Sequence of chain 1.F:
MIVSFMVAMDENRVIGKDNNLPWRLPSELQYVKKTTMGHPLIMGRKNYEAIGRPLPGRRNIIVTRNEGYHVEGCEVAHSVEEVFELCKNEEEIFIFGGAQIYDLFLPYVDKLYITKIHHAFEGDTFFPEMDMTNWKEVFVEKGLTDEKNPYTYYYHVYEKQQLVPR

This protein binds this small molecule.
Small molecule (SMILES): COc1cc(Cc2cnc(N)nc2N)cc(/C=C/C(=O)N2N=Cc3ccccc3[C@H]2c2ccccc2)c1OC

Binding-site contacts:
Ligand atom C40 contacts residue LEU29 of chain 1.F at 2.6 Å (hydrophobic).
Ligand atom O30 contacts residue 34S1 of chain 1.Z at 0.7 Å (h-bond).
Ligand atom C06 contacts residue 34S1 of chain 1.Z at 0.1 Å.
Ligand atom C24 contacts residue 34S1 of chain 1.Z at 1.7 Å.
Ligand atom C28 contacts residue LEU55 of chain 1.F at 2.6 Å (hydrophobic).
Ligand atom C38 contacts residue 34S1 of chain 1.Z at 2.0 Å.
Ligand atom C40 contacts residue 34S1 of chain 1.Z at 2.1 Å.
Ligand atom N01 contacts residue PHE96 of chain 1.F at 2.5 Å (h-bond).
Ligand atom C16 contacts residue 34S1 of chain 1.Z at 0.2 Å.
Ligand atom C20 contacts residue 34S1 of chain 1.Z at 0.9 Å.
Ligand atom N36 contacts residue 34S1 of chain 1.Z at 0.1 Å (h-bond).
Ligand atom C10 contacts residue 34S1 of chain 1.Z at 0.1 Å.
Ligand atom C14 contacts residue 34S1 of chain 1.Z at 0.3 Å.
Ligand atom N35 contacts residue 34S1 of chain 1.Z at 0.1 Å (h-bond).
Ligand atom C23 contacts residue 34S1 of chain 1.Z at 0.7 Å.
Ligand atom C32 contacts residue 34S1 of chain 1.Z at 0.1 Å.
Ligand atom N01 contacts residue 34S1 of chain 1.Z at 0.1 Å (h-bond).
Ligand atom N17 contacts residue 34S1 of chain 1.Z at 0.4 Å (h-bond).
Ligand atom C31 contacts residue 34S1 of chain 1.Z at 0.2 Å.
Ligand atom C04 contacts residue 34S1 of chain 1.Z at 0.2 Å.
Ligand atom N18 contacts residue 34S1 of chain 1.Z at 0.9 Å (h-bond).
Ligand atom C09 contacts residue 34S1 of chain 1.Z at 0.1 Å.
Ligand atom C19 contacts residue 34S1 of chain 1.Z at 0.8 Å.
Ligand atom C07 contacts residue 34S1 of chain 1.Z at 0.1 Å.
Ligand atom C34 contacts residue 34S1 of chain 1.Z at 0.1 Å.
Ligand atom C02 contacts residue 34S1 of chain 1.Z at 0.1 Å.
Ligand atom C05 contacts residue 34S1 of chain 1.Z at 0.2 Å.
Ligand atom C03 contacts residue 34S1 of chain 1.Z at 0.1 Å.
Ligand atom O11 contacts residue 34S1 of chain 1.Z at 0.1 Å (h-bond).
Ligand atom C13 contacts residue 34S1 of chain 1.Z at 0.2 Å.
Ligand atom C22 contacts residue 34S1 of chain 1.Z at 1.6 Å.
Ligand atom O08 contacts residue 34S1 of chain 1.Z at 0.2 Å (h-bond).
Ligand atom C26 contacts residue ARG53 of chain 1.F at 2.5 Å.
Ligand atom C21 contacts residue 34S1 of chain 1.Z at 0.7 Å.
Ligand atom C12 contacts residue 34S1 of chain 1.Z at 0.0 Å.
Ligand atom C27 contacts residue ARG53 of chain 1.F at 2.1 Å.
Ligand atom C37 contacts residue 34S1 of chain 1.Z at 1.0 Å.
Ligand atom N33 contacts residue 34S1 of chain 1.Z at 0.1 Å (h-bond).
Ligand atom C15 contacts residue 34S1 of chain 1.Z at 0.9 Å.
Ligand atom C29 contacts residue 34S1 of chain 1.Z at 1.9 Å.